Sequence of chain 1.A:
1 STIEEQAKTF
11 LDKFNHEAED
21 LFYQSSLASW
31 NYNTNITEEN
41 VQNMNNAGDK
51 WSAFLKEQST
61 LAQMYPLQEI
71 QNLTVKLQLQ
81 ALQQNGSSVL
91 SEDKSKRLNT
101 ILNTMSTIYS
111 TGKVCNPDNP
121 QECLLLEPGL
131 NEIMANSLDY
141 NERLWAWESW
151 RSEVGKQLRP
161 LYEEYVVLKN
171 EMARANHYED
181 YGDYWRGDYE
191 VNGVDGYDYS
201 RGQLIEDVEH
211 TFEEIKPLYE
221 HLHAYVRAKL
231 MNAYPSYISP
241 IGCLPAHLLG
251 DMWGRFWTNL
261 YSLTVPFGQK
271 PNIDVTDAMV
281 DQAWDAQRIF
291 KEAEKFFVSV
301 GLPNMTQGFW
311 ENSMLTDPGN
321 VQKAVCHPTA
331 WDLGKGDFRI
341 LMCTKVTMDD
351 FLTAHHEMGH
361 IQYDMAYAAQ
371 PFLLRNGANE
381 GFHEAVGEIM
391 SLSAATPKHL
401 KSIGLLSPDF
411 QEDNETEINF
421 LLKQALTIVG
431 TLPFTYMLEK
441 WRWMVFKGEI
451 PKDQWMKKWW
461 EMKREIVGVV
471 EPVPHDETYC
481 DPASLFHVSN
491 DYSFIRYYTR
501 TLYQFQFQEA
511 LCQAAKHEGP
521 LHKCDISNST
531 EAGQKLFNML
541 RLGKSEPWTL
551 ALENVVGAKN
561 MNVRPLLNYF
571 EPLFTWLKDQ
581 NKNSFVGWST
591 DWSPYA

Binding-site contacts:
Ligand atom C7 contacts residue ASN528 of chain 1.A at 3.3 Å.
Ligand atom C8 contacts residue SER402 of chain 1.A at 3.9 Å.
Ligand atom C8 contacts residue SER527 of chain 1.A at 3.9 Å.
Ligand atom N2 contacts residue ASN528 of chain 1.A at 2.8 Å (h-bond).
Ligand atom O7 contacts residue ASN528 of chain 1.A at 3.4 Å (h-bond).
Ligand atom C3 contacts residue ASN528 of chain 1.A at 3.8 Å.
Ligand atom C2 contacts residue SER402 of chain 1.A at 4.3 Å.
Ligand atom C7 contacts residue SER402 of chain 1.A at 4.0 Å.
Ligand atom C2 contacts residue ASN528 of chain 1.A at 2.4 Å.
Ligand atom O3 contacts residue SER402 of chain 1.A at 3.1 Å.
Ligand atom C4 contacts residue ASN528 of chain 1.A at 4.2 Å.
Ligand atom C8 contacts residue ASP525 of chain 1.A at 3.4 Å.
Ligand atom O5 contacts residue ASN528 of chain 1.A at 2.4 Å (h-bond).
Ligand atom C5 contacts residue ASN528 of chain 1.A at 3.7 Å.
Ligand atom C8 contacts residue ASN528 of chain 1.A at 4.4 Å.
Ligand atom N2 contacts residue SER402 of chain 1.A at 3.5 Å (h-bond).
Ligand atom C1 contacts residue ASN528 of chain 1.A at 1.4 Å.
Ligand atom C3 contacts residue SER402 of chain 1.A at 3.9 Å.

This small molecule binds to this protein.
Small molecule (SMILES): CC(=O)N[C@@H]1[C@@H](O)[C@H](O)[C@@H](CO)O[C@H]1O